This small molecule binds to this protein.
Small molecule (SMILES): CC(=O)N[C@H]1[C@H](O[C@H]2[C@H](O)[C@@H](NC(C)=O)CO[C@@H]2CO)O[C@H](CO)[C@@H](O)[C@@H]1O

Sequence of chain 1.C:
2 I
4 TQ

Sequence of chain 1.A:
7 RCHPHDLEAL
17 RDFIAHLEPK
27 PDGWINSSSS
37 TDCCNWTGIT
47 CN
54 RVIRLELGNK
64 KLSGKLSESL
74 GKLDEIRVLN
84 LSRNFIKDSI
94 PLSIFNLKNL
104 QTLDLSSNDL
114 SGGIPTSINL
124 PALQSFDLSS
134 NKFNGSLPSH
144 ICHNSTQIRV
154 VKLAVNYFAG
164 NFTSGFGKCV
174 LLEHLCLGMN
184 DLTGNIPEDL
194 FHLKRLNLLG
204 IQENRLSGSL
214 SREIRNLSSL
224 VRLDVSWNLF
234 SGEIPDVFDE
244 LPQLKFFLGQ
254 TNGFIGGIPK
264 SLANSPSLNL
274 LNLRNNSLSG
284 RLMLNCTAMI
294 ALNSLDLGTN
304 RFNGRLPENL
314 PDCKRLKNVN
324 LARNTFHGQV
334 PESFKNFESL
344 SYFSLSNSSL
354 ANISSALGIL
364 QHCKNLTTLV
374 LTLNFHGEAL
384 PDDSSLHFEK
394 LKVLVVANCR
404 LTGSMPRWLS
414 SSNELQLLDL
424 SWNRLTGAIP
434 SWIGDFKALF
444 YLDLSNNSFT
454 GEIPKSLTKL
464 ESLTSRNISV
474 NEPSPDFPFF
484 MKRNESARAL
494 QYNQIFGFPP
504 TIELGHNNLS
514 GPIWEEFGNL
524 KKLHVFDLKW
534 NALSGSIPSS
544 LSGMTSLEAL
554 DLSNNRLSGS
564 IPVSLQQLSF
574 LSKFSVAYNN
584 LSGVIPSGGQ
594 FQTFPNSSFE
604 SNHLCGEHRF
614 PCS

Binding-site contacts:
Ligand atom C7 contacts residue ARG277 of chain 1.A at 3.5 Å.
Ligand atom C4 contacts residue ASN278 of chain 1.A at 3.9 Å.
Ligand atom O3 contacts residue TRP230 of chain 1.A at 4.3 Å.
Ligand atom C1 contacts residue ASN278 of chain 1.A at 1.1 Å.
Ligand atom O7 contacts residue ASN278 of chain 1.A at 3.5 Å (h-bond).
Ligand atom C7 contacts residue ASN278 of chain 1.A at 3.6 Å.
Ligand atom C7 contacts residue THR254 of chain 1.A at 4.3 Å.
Ligand atom C8 contacts residue PHE483 of chain 1.A at 4.2 Å (hydrophobic).
Ligand atom O7 contacts residue THR254 of chain 1.A at 3.3 Å (h-bond).
Ligand atom O5 contacts residue THR254 of chain 1.A at 3.6 Å.
Ligand atom C5 contacts residue THR254 of chain 1.A at 4.4 Å.
Ligand atom C5 contacts residue ASN278 of chain 1.A at 3.2 Å.
Ligand atom O7 contacts residue ARG277 of chain 1.A at 2.9 Å (salt-bridge).
Ligand atom C3 contacts residue ASN278 of chain 1.A at 3.6 Å.
Ligand atom O5 contacts residue ASN278 of chain 1.A at 1.9 Å (h-bond).
Ligand atom C6 contacts residue ASN278 of chain 1.A at 4.3 Å.
Ligand atom C7 contacts residue TRP230 of chain 1.A at 4.3 Å (hydrophobic).
Ligand atom O6 contacts residue THR254 of chain 1.A at 3.9 Å.
Ligand atom C2 contacts residue TRP230 of chain 1.A at 4.4 Å (hydrophobic).
Ligand atom C4 contacts residue THR254 of chain 1.A at 4.4 Å.
Ligand atom C2 contacts residue THR254 of chain 1.A at 4.1 Å.
Ligand atom N2 contacts residue ASN278 of chain 1.A at 3.0 Å (h-bond).
Ligand atom C2 contacts residue ASN278 of chain 1.A at 2.4 Å.
Ligand atom C8 contacts residue ARG277 of chain 1.A at 3.6 Å.
Ligand atom O7 contacts residue TRP230 of chain 1.A at 3.7 Å.
Ligand atom C1 contacts residue THR254 of chain 1.A at 4.0 Å.
Ligand atom C8 contacts residue GLN5 of chain 1.C at 3.7 Å.